The small molecule below binds the protein below.
Small molecule (SMILES): CC(C)C[C@H](NC(=O)C[C@H](N)C(=O)O)C(=O)O

Sequence of chain 2.A:
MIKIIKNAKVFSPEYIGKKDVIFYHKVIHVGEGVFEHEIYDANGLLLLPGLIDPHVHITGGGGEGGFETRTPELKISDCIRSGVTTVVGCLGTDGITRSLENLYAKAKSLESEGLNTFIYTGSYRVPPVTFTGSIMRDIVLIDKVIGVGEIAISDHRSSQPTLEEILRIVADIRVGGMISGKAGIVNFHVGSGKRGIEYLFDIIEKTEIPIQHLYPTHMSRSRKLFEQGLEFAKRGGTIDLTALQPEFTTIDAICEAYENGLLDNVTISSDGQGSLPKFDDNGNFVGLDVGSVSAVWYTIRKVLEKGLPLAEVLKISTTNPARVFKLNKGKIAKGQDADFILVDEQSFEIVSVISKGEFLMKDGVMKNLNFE

Binding-site contacts:
Ligand atom C17 contacts residue GLU74 of chain 2.A at 3.6 Å.
Ligand atom O01 contacts residue ASP165 of chain 2.A at 3.9 Å.
Ligand atom C14 contacts residue TYR134 of chain 2.A at 3.8 Å (hydrophobic).
Ligand atom O02 contacts residue ZN1 of chain 2.J at 2.9 Å.
Ligand atom N07 contacts residue ZN1 of chain 2.K at 2.3 Å.
Ligand atom N06 contacts residue SER293 of chain 2.A at 3.9 Å.
Ligand atom O03 contacts residue ARG231 of chain 2.A at 3.7 Å.
Ligand atom O02 contacts residue HIS199 of chain 2.A at 3.8 Å.
Ligand atom N07 contacts residue SER293 of chain 2.A at 3.6 Å.
Ligand atom O02 contacts residue ZN1 of chain 2.K at 3.3 Å.
Ligand atom O05 contacts residue GLY72 of chain 2.A at 3.5 Å (h-bond).
Ligand atom O01 contacts residue ARG167 of chain 2.A at 1.5 Å (salt-bridge).
Ligand atom N07 contacts residue HIS67 of chain 2.A at 3.4 Å (h-bond).
Ligand atom O03 contacts residue ARG167 of chain 2.A at 3.6 Å (salt-bridge).
Ligand atom C17 contacts residue GLY72 of chain 2.A at 3.8 Å.
Ligand atom O04 contacts residue GLY292 of chain 2.A at 3.5 Å.
Ligand atom C16 contacts residue ZN1 of chain 2.K at 3.2 Å.
Ligand atom C15 contacts residue ARG167 of chain 2.A at 2.8 Å.
Ligand atom C14 contacts residue ARG167 of chain 2.A at 3.8 Å.
Ligand atom C13 contacts residue TYR134 of chain 2.A at 3.7 Å (hydrophobic).
Ligand atom O04 contacts residue GLU74 of chain 2.A at 3.6 Å (salt-bridge).
Ligand atom O04 contacts residue GLY72 of chain 2.A at 3.1 Å (h-bond).
Ligand atom C13 contacts residue ARG167 of chain 2.A at 3.6 Å.
Ligand atom C16 contacts residue TYR134 of chain 2.A at 3.9 Å (hydrophobic).
Ligand atom C11 contacts residue ARG231 of chain 2.A at 3.2 Å.
Ligand atom C13 contacts residue SER293 of chain 2.A at 3.6 Å.
Ligand atom O05 contacts residue THR103 of chain 2.A at 3.5 Å (h-bond).
Ligand atom C10 contacts residue ARG167 of chain 2.A at 3.7 Å.
Ligand atom N06 contacts residue PRO295 of chain 2.A at 3.3 Å.
Ligand atom C14 contacts residue SER293 of chain 2.A at 3.8 Å.
Ligand atom O05 contacts residue HIS67 of chain 2.A at 3.7 Å.
Ligand atom O02 contacts residue TYR134 of chain 2.A at 3.8 Å.
Ligand atom N07 contacts residue ASP289 of chain 2.A at 3.3 Å (salt-bridge).
Ligand atom O05 contacts residue GLY102 of chain 2.A at 3.8 Å.
Ligand atom O05 contacts residue GLU74 of chain 2.A at 3.8 Å.
Ligand atom O02 contacts residue HIS228 of chain 2.A at 3.3 Å (h-bond).
Ligand atom C13 contacts residue GLU74 of chain 2.A at 3.8 Å.
Ligand atom O04 contacts residue SER293 of chain 2.A at 2.9 Å (h-bond).
Ligand atom N06 contacts residue ARG167 of chain 2.A at 3.5 Å (salt-bridge).
Ligand atom C12 contacts residue LEU294 of chain 2.A at 3.7 Å (hydrophobic).